The small molecule below binds the protein below.
Small molecule (SMILES): CC(=O)N[C@@H]1[C@@H](O)[C@H](O)[C@@H](CO)O[C@H]1O

Binding-site contacts:
Ligand atom C4 contacts residue NAG2 of chain 1.T at 4.3 Å.
Ligand atom O5 contacts residue NAG2 of chain 1.T at 2.3 Å (h-bond).
Ligand atom C1 contacts residue NAG2 of chain 1.T at 1.6 Å.
Ligand atom C2 contacts residue NAG2 of chain 1.T at 3.0 Å.
Ligand atom O7 contacts residue NAG2 of chain 1.T at 3.2 Å (h-bond).
Ligand atom C5 contacts residue NAG2 of chain 1.T at 3.5 Å.
Ligand atom N2 contacts residue NAG2 of chain 1.T at 3.5 Å (h-bond).
Ligand atom C8 contacts residue NAG2 of chain 1.T at 3.8 Å.
Ligand atom C3 contacts residue NAG2 of chain 1.T at 4.0 Å.
Ligand atom C7 contacts residue NAG2 of chain 1.T at 3.6 Å.